Binding-site contacts:
Ligand atom C5 contacts residue ILE178 of chain 1.I at 3.5 Å (hydrophobic).
Ligand atom N9 contacts residue PHE158 of chain 1.I at 4.1 Å.
Ligand atom CL2 contacts residue IMD1 of chain 1.VA at 3.2 Å.
Ligand atom C6 contacts residue PHE159 of chain 1.I at 3.8 Å (hydrophobic).
Ligand atom CL1 contacts residue LEU206 of chain 1.I at 3.9 Å.
Ligand atom N1 contacts residue PHE159 of chain 1.I at 3.8 Å.
Ligand atom CL1 contacts residue ASP204 of chain 1.I at 3.4 Å.
Ligand atom N7 contacts residue PHE159 of chain 1.I at 3.9 Å.
Ligand atom C4 contacts residue ILE178 of chain 1.I at 4.1 Å (hydrophobic).
Ligand atom N1 contacts residue CYS91 of chain 1.I at 3.7 Å.
Ligand atom C4 contacts residue PHE159 of chain 1.I at 3.6 Å (hydrophobic).
Ligand atom C8 contacts residue PHE158 of chain 1.I at 3.5 Å (hydrophobic).
Ligand atom C2 contacts residue PHE159 of chain 1.I at 3.6 Å (hydrophobic).
Ligand atom C6 contacts residue GLY92 of chain 1.I at 3.9 Å.
Ligand atom N1 contacts residue ILE178 of chain 1.I at 4.2 Å.
Ligand atom CL2 contacts residue GLU179 of chain 1.I at 3.7 Å.
Ligand atom N1 contacts residue GLY92 of chain 1.I at 3.5 Å (h-bond).
Ligand atom N3 contacts residue GLY92 of chain 1.I at 4.2 Å.
Ligand atom N3 contacts residue LEU206 of chain 1.I at 4.0 Å.
Ligand atom C6 contacts residue CYS91 of chain 1.I at 4.0 Å (hydrophobic).
Ligand atom C2 contacts residue CYS91 of chain 1.I at 4.1 Å (hydrophobic).
Ligand atom N7 contacts residue GLU179 of chain 1.I at 3.5 Å.
Ligand atom C6 contacts residue ILE178 of chain 1.I at 3.6 Å (hydrophobic).
Ligand atom CL2 contacts residue THR90 of chain 1.I at 3.3 Å.
Ligand atom CL2 contacts residue ILE178 of chain 1.I at 3.9 Å.
Ligand atom CL2 contacts residue CYS91 of chain 1.I at 3.7 Å.
Ligand atom C8 contacts residue PHE159 of chain 1.I at 3.9 Å (hydrophobic).
Ligand atom C8 contacts residue ILE178 of chain 1.I at 3.5 Å (hydrophobic).
Ligand atom N3 contacts residue PHE159 of chain 1.I at 3.6 Å.
Ligand atom C2 contacts residue GLY92 of chain 1.I at 3.6 Å.
Ligand atom CL1 contacts residue GLY92 of chain 1.I at 3.8 Å.
Ligand atom N7 contacts residue MET180 of chain 1.I at 3.3 Å.
Ligand atom CL1 contacts residue SER203 of chain 1.I at 4.2 Å.
Ligand atom C5 contacts residue GLU179 of chain 1.I at 4.1 Å.
Ligand atom C8 contacts residue MET180 of chain 1.I at 3.7 Å (hydrophobic).
Ligand atom C5 contacts residue PHE159 of chain 1.I at 3.7 Å (hydrophobic).
Ligand atom N9 contacts residue PHE159 of chain 1.I at 3.8 Å.
Ligand atom N9 contacts residue ILE178 of chain 1.I at 3.9 Å.
Ligand atom C6 contacts residue IMD1 of chain 1.VA at 4.2 Å.
Ligand atom N7 contacts residue ILE178 of chain 1.I at 3.8 Å.

A protein and the small-molecule ligand that binds it are described below.
Small molecule (SMILES): Clc1nc(Cl)c2[nH]cnc2n1

Sequence of chain 1.I:
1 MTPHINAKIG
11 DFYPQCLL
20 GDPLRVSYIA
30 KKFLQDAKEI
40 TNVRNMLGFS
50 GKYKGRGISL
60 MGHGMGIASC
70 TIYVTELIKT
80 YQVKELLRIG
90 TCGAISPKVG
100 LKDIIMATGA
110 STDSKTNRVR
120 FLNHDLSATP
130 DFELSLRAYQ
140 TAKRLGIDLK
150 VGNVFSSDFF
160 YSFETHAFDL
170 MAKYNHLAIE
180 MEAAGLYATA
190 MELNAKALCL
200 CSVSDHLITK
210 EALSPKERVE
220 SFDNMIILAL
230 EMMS